Binding-site contacts:
Ligand atom C7 contacts residue ILE292 of chain 1.I at 3.9 Å (hydrophobic).
Ligand atom C7 contacts residue ASN271 of chain 1.I at 3.0 Å.
Ligand atom O7 contacts residue ASN272 of chain 1.I at 4.2 Å.
Ligand atom O7 contacts residue ASN271 of chain 1.I at 3.4 Å (h-bond).
Ligand atom C1 contacts residue ASN271 of chain 1.I at 1.4 Å.
Ligand atom C3 contacts residue ASN271 of chain 1.I at 3.8 Å.
Ligand atom N2 contacts residue ASN271 of chain 1.I at 2.9 Å (h-bond).
Ligand atom C2 contacts residue ASN271 of chain 1.I at 2.5 Å.
Ligand atom O5 contacts residue ASN271 of chain 1.I at 2.3 Å (h-bond).
Ligand atom O7 contacts residue ILE292 of chain 1.I at 3.3 Å.
Ligand atom C5 contacts residue ASN271 of chain 1.I at 3.6 Å.
Ligand atom C8 contacts residue ILE292 of chain 1.I at 3.3 Å (hydrophobic).
Ligand atom C4 contacts residue ASN271 of chain 1.I at 4.2 Å.
Ligand atom O7 contacts residue THR273 of chain 1.I at 4.4 Å.
Ligand atom C8 contacts residue ASN271 of chain 1.I at 3.5 Å.

The small molecule below binds the protein below.
Small molecule (SMILES): CC(=O)N[C@@H]1[C@@H](O)[C@H](O)[C@@H](CO)O[C@H]1O

Sequence of chain 1.I:
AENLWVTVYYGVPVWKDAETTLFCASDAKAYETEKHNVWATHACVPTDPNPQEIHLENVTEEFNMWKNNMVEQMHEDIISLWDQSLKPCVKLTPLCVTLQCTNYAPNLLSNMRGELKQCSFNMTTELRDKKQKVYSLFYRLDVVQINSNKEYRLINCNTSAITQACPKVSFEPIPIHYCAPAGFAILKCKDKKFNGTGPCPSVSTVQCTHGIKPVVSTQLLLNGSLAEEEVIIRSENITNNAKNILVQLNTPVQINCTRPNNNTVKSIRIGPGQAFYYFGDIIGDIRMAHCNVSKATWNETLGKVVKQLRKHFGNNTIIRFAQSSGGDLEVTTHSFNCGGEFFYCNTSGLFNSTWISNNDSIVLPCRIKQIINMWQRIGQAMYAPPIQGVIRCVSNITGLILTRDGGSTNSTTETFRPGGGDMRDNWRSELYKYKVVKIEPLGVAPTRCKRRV